The small molecule below binds the protein below.
Small molecule (SMILES): CC(=O)N[C@@H]1[C@@H](O)[C@H](O)[C@@H](CO)O[C@H]1O

Sequence of chain 1.A:
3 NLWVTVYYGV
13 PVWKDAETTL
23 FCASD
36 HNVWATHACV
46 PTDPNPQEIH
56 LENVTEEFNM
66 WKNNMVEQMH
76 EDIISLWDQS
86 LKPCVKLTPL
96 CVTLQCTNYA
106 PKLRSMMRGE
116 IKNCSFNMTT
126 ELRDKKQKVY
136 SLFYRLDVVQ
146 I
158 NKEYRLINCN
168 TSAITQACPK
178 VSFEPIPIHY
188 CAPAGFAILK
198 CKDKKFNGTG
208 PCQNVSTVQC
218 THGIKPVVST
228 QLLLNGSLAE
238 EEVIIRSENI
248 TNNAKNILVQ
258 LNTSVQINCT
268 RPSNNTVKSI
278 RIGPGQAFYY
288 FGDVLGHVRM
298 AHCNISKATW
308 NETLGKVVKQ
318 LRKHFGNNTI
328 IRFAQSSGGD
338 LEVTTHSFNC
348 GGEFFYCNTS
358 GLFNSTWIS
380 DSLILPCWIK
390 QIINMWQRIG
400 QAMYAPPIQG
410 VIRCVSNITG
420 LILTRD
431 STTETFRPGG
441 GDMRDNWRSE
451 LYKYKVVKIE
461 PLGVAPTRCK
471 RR

Binding-site contacts:
Ligand atom C2 contacts residue ASN271 of chain 1.A at 2.5 Å.
Ligand atom C7 contacts residue ASN271 of chain 1.A at 3.2 Å.
Ligand atom C1 contacts residue LEU292 of chain 1.A at 4.3 Å (hydrophobic).
Ligand atom C8 contacts residue VAL410 of chain 1.A at 3.6 Å (hydrophobic).
Ligand atom C5 contacts residue ASN271 of chain 1.A at 3.7 Å.
Ligand atom C4 contacts residue ASN271 of chain 1.A at 4.2 Å.
Ligand atom C3 contacts residue ASN271 of chain 1.A at 3.8 Å.
Ligand atom C8 contacts residue ASN271 of chain 1.A at 4.3 Å.
Ligand atom O7 contacts residue ASN271 of chain 1.A at 3.1 Å (h-bond).
Ligand atom O5 contacts residue ASN271 of chain 1.A at 2.4 Å (h-bond).
Ligand atom C7 contacts residue VAL410 of chain 1.A at 4.2 Å (hydrophobic).
Ligand atom C1 contacts residue ASN271 of chain 1.A at 1.4 Å.
Ligand atom C6 contacts residue LEU292 of chain 1.A at 3.7 Å (hydrophobic).
Ligand atom C5 contacts residue LEU292 of chain 1.A at 4.1 Å (hydrophobic).
Ligand atom N2 contacts residue ASN271 of chain 1.A at 2.9 Å (h-bond).
Ligand atom O5 contacts residue LEU292 of chain 1.A at 3.4 Å.